Sequence of chain 2.A:
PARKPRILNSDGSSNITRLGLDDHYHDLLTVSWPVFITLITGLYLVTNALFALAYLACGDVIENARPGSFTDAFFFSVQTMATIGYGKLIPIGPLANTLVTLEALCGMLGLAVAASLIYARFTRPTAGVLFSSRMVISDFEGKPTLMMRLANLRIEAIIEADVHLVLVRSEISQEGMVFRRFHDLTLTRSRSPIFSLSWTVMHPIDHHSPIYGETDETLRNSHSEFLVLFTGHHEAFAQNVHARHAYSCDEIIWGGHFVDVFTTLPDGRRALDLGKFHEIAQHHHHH

Binding-site contacts:
Ligand atom C5 contacts residue PHE195 of chain 2.A at 4.0 Å (hydrophobic).
Ligand atom O4 contacts residue PHE208 of chain 3.A at 3.5 Å.
Ligand atom O1 contacts residue SER211 of chain 3.A at 3.5 Å (h-bond).
Ligand atom O4 contacts residue LEU210 of chain 3.A at 2.5 Å (h-bond).
Ligand atom N1 contacts residue TRP212 of chain 3.A at 4.1 Å.
Ligand atom C1 contacts residue SER205 of chain 3.A at 3.9 Å.
Ligand atom O2 contacts residue SER211 of chain 3.A at 3.7 Å.
Ligand atom C1 contacts residue PHE208 of chain 3.A at 4.5 Å (hydrophobic).
Ligand atom O3 contacts residue PHE195 of chain 2.A at 3.5 Å.
Ligand atom P1 contacts residue SER209 of chain 3.A at 4.0 Å.
Ligand atom C3 contacts residue SER211 of chain 3.A at 3.1 Å.
Ligand atom C2 contacts residue PHE195 of chain 2.A at 3.4 Å (hydrophobic).
Ligand atom C2 contacts residue SER205 of chain 3.A at 4.2 Å.
Ligand atom C1 contacts residue ILE207 of chain 3.A at 3.4 Å (hydrophobic).
Ligand atom C5 contacts residue SER205 of chain 3.A at 4.5 Å.
Ligand atom O2 contacts residue PHE208 of chain 3.A at 3.8 Å.
Ligand atom C5 contacts residue TRP212 of chain 3.A at 4.3 Å (hydrophobic).
Ligand atom O2 contacts residue SER209 of chain 3.A at 4.4 Å.
Ligand atom O2 contacts residue ILE207 of chain 3.A at 4.0 Å.
Ligand atom C3 contacts residue TRP212 of chain 3.A at 3.5 Å (hydrophobic).
Ligand atom O4 contacts residue SER209 of chain 3.A at 2.5 Å (h-bond).
Ligand atom N1 contacts residue SER211 of chain 3.A at 4.4 Å.
Ligand atom P1 contacts residue SER211 of chain 3.A at 4.2 Å.
Ligand atom N1 contacts residue PHE195 of chain 2.A at 4.5 Å.
Ligand atom C4 contacts residue SER205 of chain 3.A at 3.0 Å.
Ligand atom O1 contacts residue LEU210 of chain 3.A at 3.7 Å.
Ligand atom P1 contacts residue LEU210 of chain 3.A at 4.0 Å.
Ligand atom O4 contacts residue SER211 of chain 3.A at 4.2 Å.
Ligand atom N1 contacts residue SER205 of chain 3.A at 4.0 Å.
Ligand atom C4 contacts residue TRP212 of chain 3.A at 3.3 Å (hydrophobic).
Ligand atom O3 contacts residue SER209 of chain 3.A at 4.4 Å.
Ligand atom C5 contacts residue ARG202 of chain 3.A at 3.6 Å.
Ligand atom C1 contacts residue PHE195 of chain 2.A at 3.6 Å (hydrophobic).

A protein and the small-molecule ligand that binds it are described below.
Small molecule (SMILES): C[N+](C)(C)CCOP(=O)(O)O

Sequence of chain 3.A:
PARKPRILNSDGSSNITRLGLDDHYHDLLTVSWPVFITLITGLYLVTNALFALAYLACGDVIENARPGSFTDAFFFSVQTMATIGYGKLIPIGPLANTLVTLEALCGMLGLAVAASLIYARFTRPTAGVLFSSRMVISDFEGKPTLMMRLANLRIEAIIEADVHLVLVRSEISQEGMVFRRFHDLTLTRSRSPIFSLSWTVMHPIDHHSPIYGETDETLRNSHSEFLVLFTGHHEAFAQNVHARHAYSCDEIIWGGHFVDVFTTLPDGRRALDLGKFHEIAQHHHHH